Binding-site contacts:
Ligand atom C21 contacts residue GLN58 of chain 5.C at 3.8 Å.
Ligand atom C20 contacts residue TYR93 of chain 5.C at 3.7 Å (hydrophobic).
Ligand atom C1 contacts residue TYR103 of chain 5.C at 3.8 Å (hydrophobic).
Ligand atom C4 contacts residue TYR103 of chain 5.C at 3.8 Å (hydrophobic).
Ligand atom N4 contacts residue ASN97 of chain 5.A at 3.0 Å (h-bond).
Ligand atom C6 contacts residue TYR103 of chain 5.C at 3.5 Å (hydrophobic).
Ligand atom C19 contacts residue TYR93 of chain 5.C at 3.4 Å (hydrophobic).
Ligand atom C29 contacts residue LYS60 of chain 5.C at 3.8 Å.
Ligand atom C4 contacts residue ASN97 of chain 5.A at 3.5 Å.
Ligand atom C7 contacts residue PHE162 of chain 5.A at 3.4 Å (hydrophobic).
Ligand atom C29 contacts residue GLU57 of chain 5.C at 3.3 Å.
Ligand atom C21 contacts residue GLU57 of chain 5.C at 3.8 Å.
Ligand atom C9 contacts residue TYR103 of chain 5.C at 3.5 Å (hydrophobic).
Ligand atom N3 contacts residue THR89 of chain 5.C at 3.4 Å.
Ligand atom C15 contacts residue THR89 of chain 5.C at 2.8 Å.
Ligand atom C29 contacts residue TRP61 of chain 5.C at 3.8 Å (hydrophobic).
Ligand atom C4 contacts residue ILE100 of chain 5.A at 3.8 Å (hydrophobic).
Ligand atom C10 contacts residue TRP61 of chain 5.C at 3.6 Å (hydrophobic).
Ligand atom N4 contacts residue THR161 of chain 5.A at 3.1 Å (h-bond).
Ligand atom C7 contacts residue TYR103 of chain 5.C at 3.4 Å (hydrophobic).
Ligand atom N4 contacts residue PHE162 of chain 5.A at 3.8 Å.
Ligand atom C3 contacts residue ILE100 of chain 5.C at 3.7 Å (hydrophobic).
Ligand atom C5 contacts residue TYR103 of chain 5.C at 3.5 Å (hydrophobic).
Ligand atom N4 contacts residue TYR103 of chain 5.C at 3.7 Å.
Ligand atom C6 contacts residue PHE162 of chain 5.A at 3.7 Å (hydrophobic).
Ligand atom C23 contacts residue GLN58 of chain 5.C at 3.7 Å.
Ligand atom N2 contacts residue TYR93 of chain 5.C at 3.7 Å.
Ligand atom C13 contacts residue TYR93 of chain 5.C at 3.8 Å (hydrophobic).
Ligand atom C8 contacts residue TYR103 of chain 5.C at 3.4 Å (hydrophobic).
Ligand atom C22 contacts residue GLN58 of chain 5.C at 3.8 Å.
Ligand atom C16 contacts residue THR89 of chain 5.C at 3.3 Å.
Ligand atom N1 contacts residue TYR103 of chain 5.C at 3.5 Å.
Ligand atom C30 contacts residue TYR103 of chain 5.C at 3.8 Å (hydrophobic).
Ligand atom C16 contacts residue GLU90 of chain 5.C at 3.6 Å.
Ligand atom C14 contacts residue TRP61 of chain 5.C at 3.6 Å (hydrophobic).
Ligand atom C25 contacts residue LEU119 of chain 5.C at 3.8 Å (hydrophobic).
Ligand atom C8 contacts residue PHE162 of chain 5.A at 3.6 Å (hydrophobic).
Ligand atom C19 contacts residue GLU57 of chain 5.C at 3.3 Å.
Ligand atom C12 contacts residue TYR93 of chain 5.C at 3.7 Å (hydrophobic).
Ligand atom C2 contacts residue ILE100 of chain 5.C at 3.6 Å (hydrophobic).

Sequence of chain 5.C:
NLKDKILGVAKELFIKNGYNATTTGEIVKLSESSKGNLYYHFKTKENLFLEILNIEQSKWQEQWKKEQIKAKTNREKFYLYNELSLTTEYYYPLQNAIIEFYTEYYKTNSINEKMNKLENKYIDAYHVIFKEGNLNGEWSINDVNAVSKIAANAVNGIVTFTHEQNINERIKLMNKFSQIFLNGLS

The small molecule below binds the protein below.
Small molecule (SMILES): Cc1cc(N)c2ccccc2[n+]1CCCCCCCCCC[n+]1c(C)cc(N)c2ccccc21

Sequence of chain 5.A:
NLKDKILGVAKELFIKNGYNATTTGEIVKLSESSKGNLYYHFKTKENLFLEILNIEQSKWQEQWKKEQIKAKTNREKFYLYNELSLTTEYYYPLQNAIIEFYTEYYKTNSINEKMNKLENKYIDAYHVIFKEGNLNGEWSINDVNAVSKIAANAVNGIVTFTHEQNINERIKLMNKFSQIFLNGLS